A small-molecule ligand and the protein it binds are described below.
Small molecule (SMILES): CC(=O)N[C@H]1[C@@H](O[C@H]2[C@H](O)[C@@H](NC(C)=O)CO[C@@H]2CO)O[C@H](CO)[C@@H](O)[C@@H]1O

Binding-site contacts:
Ligand atom C2 contacts residue ARG122 of chain 1.A at 4.4 Å.
Ligand atom O5 contacts residue ASN153 of chain 1.A at 2.4 Å (h-bond).
Ligand atom C8 contacts residue ASN153 of chain 1.A at 3.5 Å.
Ligand atom C8 contacts residue ALA154 of chain 1.A at 4.3 Å (hydrophobic).
Ligand atom C5 contacts residue ASN153 of chain 1.A at 3.7 Å.
Ligand atom C6 contacts residue GLU129 of chain 1.A at 4.3 Å.
Ligand atom N2 contacts residue ASN153 of chain 1.A at 2.9 Å (h-bond).
Ligand atom O5 contacts residue GLU129 of chain 1.A at 4.2 Å.
Ligand atom C7 contacts residue ASN153 of chain 1.A at 3.6 Å.
Ligand atom C8 contacts residue CYS156 of chain 1.A at 4.1 Å (hydrophobic).
Ligand atom C8 contacts residue ARG122 of chain 1.A at 3.6 Å.
Ligand atom C2 contacts residue ASN153 of chain 1.A at 2.5 Å.
Ligand atom O7 contacts residue ARG122 of chain 1.A at 4.4 Å.
Ligand atom C4 contacts residue ASN153 of chain 1.A at 4.3 Å.
Ligand atom C3 contacts residue ASN153 of chain 1.A at 3.8 Å.
Ligand atom C1 contacts residue ASN153 of chain 1.A at 1.4 Å.
Ligand atom C7 contacts residue ARG122 of chain 1.A at 4.2 Å.
Ligand atom O7 contacts residue ASN153 of chain 1.A at 4.3 Å.

Sequence of chain 1.A:
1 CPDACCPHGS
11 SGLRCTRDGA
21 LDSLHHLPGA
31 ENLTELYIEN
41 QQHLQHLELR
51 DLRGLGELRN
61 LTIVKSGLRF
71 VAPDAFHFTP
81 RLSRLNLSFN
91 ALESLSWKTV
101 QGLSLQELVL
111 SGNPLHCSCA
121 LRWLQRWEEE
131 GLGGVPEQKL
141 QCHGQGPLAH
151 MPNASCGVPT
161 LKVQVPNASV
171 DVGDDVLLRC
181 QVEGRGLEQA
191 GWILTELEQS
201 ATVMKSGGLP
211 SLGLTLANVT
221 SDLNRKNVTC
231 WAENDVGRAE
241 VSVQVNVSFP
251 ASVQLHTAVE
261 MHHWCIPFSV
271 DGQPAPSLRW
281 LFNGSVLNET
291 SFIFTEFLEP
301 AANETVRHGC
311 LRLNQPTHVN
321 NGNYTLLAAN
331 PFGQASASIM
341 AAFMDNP